Binding-site contacts:
Ligand atom C7 contacts residue ALA34 of chain 1.H at 3.8 Å (hydrophobic).
Ligand atom C3 contacts residue LEU99 of chain 1.H at 4.1 Å (hydrophobic).
Ligand atom C4 contacts residue GLY96 of chain 1.G at 4.0 Å.
Ligand atom C12 contacts residue PHE37 of chain 1.G at 4.2 Å (hydrophobic).
Ligand atom C5 contacts residue LEU99 of chain 1.H at 4.2 Å (hydrophobic).
Ligand atom C5 contacts residue GLY96 of chain 1.G at 3.5 Å.
Ligand atom O1 contacts residue TYR51 of chain 1.H at 3.8 Å.
Ligand atom C2 contacts residue LEU99 of chain 1.H at 4.3 Å (hydrophobic).
Ligand atom C7 contacts residue LEU99 of chain 1.H at 3.5 Å (hydrophobic).
Ligand atom C2 contacts residue PHE37 of chain 1.G at 4.2 Å (hydrophobic).
Ligand atom C3 contacts residue PHE37 of chain 1.G at 4.2 Å (hydrophobic).
Ligand atom C1 contacts residue GLY96 of chain 1.G at 3.8 Å.
Ligand atom C8 contacts residue ASN36 of chain 1.H at 4.2 Å.
Ligand atom C1 contacts residue GLN95 of chain 1.G at 4.3 Å.
Ligand atom C6 contacts residue TRP94 of chain 1.G at 3.7 Å (hydrophobic).
Ligand atom C1 contacts residue ASN39 of chain 1.G at 3.5 Å.
Ligand atom O1 contacts residue TYR101 of chain 1.G at 3.5 Å (h-bond).
Ligand atom N1 contacts residue TRP101 of chain 1.H at 4.3 Å.
Ligand atom C1 contacts residue PHE37 of chain 1.G at 4.1 Å (hydrophobic).
Ligand atom C3 contacts residue ASN39 of chain 1.G at 4.4 Å.
Ligand atom O1 contacts residue TRP101 of chain 1.H at 3.9 Å.
Ligand atom C11 contacts residue TRP101 of chain 1.H at 3.5 Å (hydrophobic).
Ligand atom C2 contacts residue GLY104 of chain 1.H at 3.8 Å.
Ligand atom C13 contacts residue TYR101 of chain 1.G at 4.3 Å (hydrophobic).
Ligand atom C1 contacts residue TRP94 of chain 1.G at 3.7 Å (hydrophobic).
Ligand atom C10 contacts residue TRP101 of chain 1.H at 3.6 Å (hydrophobic).
Ligand atom C13 contacts residue GLY96 of chain 1.G at 3.0 Å.
Ligand atom C14 contacts residue TRP101 of chain 1.H at 4.1 Å (hydrophobic).
Ligand atom C3 contacts residue GLY104 of chain 1.H at 3.5 Å.
Ligand atom C2 contacts residue ASN39 of chain 1.G at 3.5 Å.
Ligand atom C6 contacts residue GLY96 of chain 1.G at 3.4 Å.
Ligand atom C4 contacts residue LEU99 of chain 1.H at 4.0 Å (hydrophobic).
Ligand atom C8 contacts residue TYR51 of chain 1.H at 4.0 Å (hydrophobic).
Ligand atom C6 contacts residue GLN95 of chain 1.G at 3.7 Å.
Ligand atom C12 contacts residue GLY96 of chain 1.G at 3.2 Å.
Ligand atom C7 contacts residue ASN36 of chain 1.H at 4.3 Å.
Ligand atom C9 contacts residue TRP101 of chain 1.H at 4.3 Å (hydrophobic).
Ligand atom C5 contacts residue TRP94 of chain 1.G at 3.9 Å (hydrophobic).
Ligand atom C7 contacts residue LEU100 of chain 1.H at 4.3 Å (hydrophobic).
Ligand atom C8 contacts residue TYR101 of chain 1.G at 3.9 Å (hydrophobic).

Sequence of chain 1.H:
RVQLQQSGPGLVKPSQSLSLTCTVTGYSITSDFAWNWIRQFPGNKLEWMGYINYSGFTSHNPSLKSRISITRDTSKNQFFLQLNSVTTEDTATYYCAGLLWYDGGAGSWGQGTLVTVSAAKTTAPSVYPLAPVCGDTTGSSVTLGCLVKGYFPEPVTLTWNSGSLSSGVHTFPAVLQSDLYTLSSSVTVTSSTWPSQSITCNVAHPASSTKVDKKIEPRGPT

This small molecule binds to this protein.
Small molecule (SMILES): C[N+]1([O-])CCC([Si](C)(C)c2ccccc2)CC1

Sequence of chain 1.G:
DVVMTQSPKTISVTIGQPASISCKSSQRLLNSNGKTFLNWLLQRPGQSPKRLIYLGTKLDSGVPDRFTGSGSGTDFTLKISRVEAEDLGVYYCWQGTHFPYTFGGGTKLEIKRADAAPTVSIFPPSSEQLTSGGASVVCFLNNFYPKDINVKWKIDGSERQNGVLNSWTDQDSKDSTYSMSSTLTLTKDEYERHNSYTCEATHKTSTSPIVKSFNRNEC